A small-molecule ligand and the protein it binds are described below.
Small molecule (SMILES): CC(=O)N[C@@H]1[C@@H](O)[C@H](O)[C@@H](CO)O[C@H]1O

Sequence of chain 1.C:
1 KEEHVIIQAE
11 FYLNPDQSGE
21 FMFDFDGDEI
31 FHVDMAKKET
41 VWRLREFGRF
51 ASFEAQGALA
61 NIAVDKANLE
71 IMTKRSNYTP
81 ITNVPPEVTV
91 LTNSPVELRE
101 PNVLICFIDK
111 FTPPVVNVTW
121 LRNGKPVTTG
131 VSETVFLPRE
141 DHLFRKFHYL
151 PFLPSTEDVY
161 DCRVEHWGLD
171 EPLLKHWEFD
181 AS

Binding-site contacts:
Ligand atom N2 contacts residue TRP167 of chain 1.C at 4.0 Å.
Ligand atom C5 contacts residue ASN117 of chain 1.C at 3.7 Å.
Ligand atom N2 contacts residue GLU165 of chain 1.C at 4.2 Å.
Ligand atom O3 contacts residue TRP167 of chain 1.C at 3.5 Å (h-bond).
Ligand atom C7 contacts residue ASN117 of chain 1.C at 3.5 Å.
Ligand atom C8 contacts residue HIS166 of chain 1.C at 3.7 Å.
Ligand atom O7 contacts residue TRP167 of chain 1.C at 4.1 Å.
Ligand atom C8 contacts residue GLU165 of chain 1.C at 3.7 Å.
Ligand atom C1 contacts residue GLU165 of chain 1.C at 3.6 Å.
Ligand atom N2 contacts residue ASN117 of chain 1.C at 2.9 Å (h-bond).
Ligand atom C3 contacts residue ASN117 of chain 1.C at 3.8 Å.
Ligand atom C4 contacts residue ASN117 of chain 1.C at 4.2 Å.
Ligand atom O7 contacts residue HIS166 of chain 1.C at 4.2 Å.
Ligand atom C7 contacts residue TRP167 of chain 1.C at 3.6 Å (hydrophobic).
Ligand atom O7 contacts residue GLU165 of chain 1.C at 3.2 Å.
Ligand atom C2 contacts residue GLU165 of chain 1.C at 3.6 Å.
Ligand atom O5 contacts residue ASN117 of chain 1.C at 2.4 Å (h-bond).
Ligand atom O7 contacts residue ASN117 of chain 1.C at 3.7 Å.
Ligand atom C8 contacts residue VAL115 of chain 1.C at 4.2 Å (hydrophobic).
Ligand atom C1 contacts residue ASN117 of chain 1.C at 1.4 Å.
Ligand atom C2 contacts residue ASN117 of chain 1.C at 2.4 Å.
Ligand atom O5 contacts residue GLU165 of chain 1.C at 3.8 Å.
Ligand atom C7 contacts residue GLU165 of chain 1.C at 4.0 Å.
Ligand atom C8 contacts residue TRP167 of chain 1.C at 3.3 Å (hydrophobic).